Binding-site contacts:
Ligand atom C61 contacts residue ARG34 of chain 1.O at 4.0 Å.
Ligand atom O61 contacts residue ARG34 of chain 1.O at 4.4 Å.
Ligand atom N24 contacts residue LYS92 of chain 1.F at 4.2 Å.

Sequence of chain 1.F:
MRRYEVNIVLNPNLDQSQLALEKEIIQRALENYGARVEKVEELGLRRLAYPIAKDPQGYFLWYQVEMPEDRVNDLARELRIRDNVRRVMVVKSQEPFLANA

Sequence of chain 1.O:
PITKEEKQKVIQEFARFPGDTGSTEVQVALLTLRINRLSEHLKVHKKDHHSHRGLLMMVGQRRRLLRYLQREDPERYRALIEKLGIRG

A small-molecule ligand and the protein it binds are described below.
Small molecule (SMILES): NC[C@@H]1O[C@H](O[C@H]2[C@@H](O)[C@H](O[C@@H]3[C@@H](O)[C@H](N)C[C@H](N)[C@H]3O[C@H]3O[C@H](CO)[C@@H](O)[C@H](O)[C@H]3N)O[C@@H]2CO)[C@H](N)[C@@H](O)[C@@H]1O